Sequence of chain 1.E:
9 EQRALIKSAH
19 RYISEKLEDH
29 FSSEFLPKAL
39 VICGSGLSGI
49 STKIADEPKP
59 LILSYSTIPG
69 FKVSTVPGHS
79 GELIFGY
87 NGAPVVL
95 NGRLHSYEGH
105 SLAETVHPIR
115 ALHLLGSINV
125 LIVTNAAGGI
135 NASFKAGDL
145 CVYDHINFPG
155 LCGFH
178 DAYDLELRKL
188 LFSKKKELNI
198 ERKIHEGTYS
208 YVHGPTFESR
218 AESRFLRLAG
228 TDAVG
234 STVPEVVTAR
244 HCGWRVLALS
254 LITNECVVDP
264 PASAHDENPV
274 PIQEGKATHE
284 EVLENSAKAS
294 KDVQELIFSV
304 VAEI

Binding-site contacts:
Ligand atom C8 contacts residue VAL285 of chain 1.E at 4.0 Å (hydrophobic).
Ligand atom N7 contacts residue ASN257 of chain 1.E at 2.9 Å (h-bond).
Ligand atom C8 contacts residue ALA131 of chain 1.E at 3.6 Å (hydrophobic).
Ligand atom C6 contacts residue GLU215 of chain 1.E at 3.5 Å.
Ligand atom N1 contacts residue GLU215 of chain 1.E at 2.7 Å (salt-bridge).
Ligand atom C5 contacts residue PHE214 of chain 1.E at 3.7 Å (hydrophobic).
Ligand atom C6 contacts residue PHE214 of chain 1.E at 3.4 Å (hydrophobic).
Ligand atom C6 contacts residue ASN257 of chain 1.E at 4.0 Å.
Ligand atom N3 contacts residue VAL231 of chain 1.E at 3.7 Å.
Ligand atom C6 contacts residue GLY132 of chain 1.E at 3.8 Å.
Ligand atom O6 contacts residue PHE214 of chain 1.E at 3.6 Å.
Ligand atom C4 contacts residue GLY132 of chain 1.E at 3.9 Å.
Ligand atom N7 contacts residue PHE214 of chain 1.E at 4.0 Å.
Ligand atom O6 contacts residue GLY132 of chain 1.E at 3.7 Å.
Ligand atom O6 contacts residue ASN257 of chain 1.E at 3.1 Å (h-bond).
Ligand atom N7 contacts residue THR256 of chain 1.E at 3.6 Å.
Ligand atom N7 contacts residue ALA131 of chain 1.E at 3.5 Å.
Ligand atom C5 contacts residue ALA131 of chain 1.E at 4.0 Å (hydrophobic).
Ligand atom N3 contacts residue GLY232 of chain 1.E at 3.5 Å.
Ligand atom C2 contacts residue VAL231 of chain 1.E at 3.9 Å (hydrophobic).
Ligand atom C2 contacts residue GLY232 of chain 1.E at 4.0 Å.
Ligand atom O6 contacts residue CYS259 of chain 1.E at 3.9 Å.
Ligand atom N1 contacts residue VAL231 of chain 1.E at 4.0 Å.
Ligand atom N3 contacts residue MSE233 of chain 1.E at 3.6 Å.
Ligand atom N9 contacts residue ALA131 of chain 1.E at 3.8 Å.
Ligand atom N7 contacts residue GLY132 of chain 1.E at 3.3 Å (h-bond).
Ligand atom N9 contacts residue ALA130 of chain 1.E at 3.6 Å.
Ligand atom C2 contacts residue GLU215 of chain 1.E at 3.4 Å.
Ligand atom C8 contacts residue ALA130 of chain 1.E at 3.8 Å (hydrophobic).
Ligand atom C8 contacts residue ASN257 of chain 1.E at 3.8 Å.
Ligand atom N9 contacts residue ACT1 of chain 1.M at 3.4 Å.
Ligand atom O6 contacts residue GLU215 of chain 1.E at 3.5 Å (salt-bridge).
Ligand atom N1 contacts residue PHE214 of chain 1.E at 3.7 Å.
Ligand atom C5 contacts residue ASN257 of chain 1.E at 3.9 Å.
Ligand atom C4 contacts residue ACT1 of chain 1.M at 3.9 Å.
Ligand atom C4 contacts residue VAL231 of chain 1.E at 3.8 Å (hydrophobic).
Ligand atom C8 contacts residue GLY132 of chain 1.E at 3.8 Å.
Ligand atom C5 contacts residue GLY132 of chain 1.E at 3.4 Å.
Ligand atom C2 contacts residue MSE233 of chain 1.E at 3.5 Å.
Ligand atom C8 contacts residue THR256 of chain 1.E at 3.5 Å.

This protein binds this small molecule.
Small molecule (SMILES): O=c1[nH]cnc2nc[nH]c12